A small-molecule ligand and the protein it binds are described below.
Small molecule (SMILES): CC(=O)N[C@H]1[C@H](O[C@H]2[C@H](O)[C@@H](NC(C)=O)CO[C@@H]2CO)O[C@H](CO)[C@@H](O)[C@@H]1O

Sequence of chain 1.A:
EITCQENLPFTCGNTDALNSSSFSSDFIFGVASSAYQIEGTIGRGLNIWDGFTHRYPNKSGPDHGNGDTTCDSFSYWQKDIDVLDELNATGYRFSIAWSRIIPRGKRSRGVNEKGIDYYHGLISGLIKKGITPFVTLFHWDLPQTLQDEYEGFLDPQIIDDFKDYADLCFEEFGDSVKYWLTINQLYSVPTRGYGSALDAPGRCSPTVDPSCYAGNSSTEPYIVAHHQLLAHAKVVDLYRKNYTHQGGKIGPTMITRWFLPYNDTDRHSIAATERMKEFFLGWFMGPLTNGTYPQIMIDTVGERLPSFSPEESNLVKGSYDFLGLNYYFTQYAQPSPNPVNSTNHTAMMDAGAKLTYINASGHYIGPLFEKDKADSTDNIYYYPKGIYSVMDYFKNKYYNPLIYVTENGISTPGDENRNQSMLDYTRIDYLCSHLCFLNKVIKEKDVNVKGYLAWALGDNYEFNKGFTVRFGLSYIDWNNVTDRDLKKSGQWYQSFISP

Binding-site contacts:
Ligand atom C8 contacts residue PRO208 of chain 1.A at 4.4 Å (hydrophobic).
Ligand atom C5 contacts residue ASN218 of chain 1.A at 3.7 Å.
Ligand atom C6 contacts residue THR221 of chain 1.A at 3.9 Å.
Ligand atom C8 contacts residue ASN218 of chain 1.A at 4.5 Å.
Ligand atom C8 contacts residue ARG306 of chain 1.A at 4.0 Å.
Ligand atom N2 contacts residue ASN218 of chain 1.A at 2.9 Å (h-bond).
Ligand atom C8 contacts residue GLU305 of chain 1.A at 3.8 Å.
Ligand atom C1 contacts residue THR221 of chain 1.A at 3.9 Å.
Ligand atom C4 contacts residue ASN218 of chain 1.A at 4.3 Å.
Ligand atom C7 contacts residue SER207 of chain 1.A at 4.4 Å.
Ligand atom C8 contacts residue THR345 of chain 1.A at 3.9 Å.
Ligand atom C1 contacts residue ASN218 of chain 1.A at 1.8 Å.
Ligand atom C5 contacts residue THR221 of chain 1.A at 3.8 Å.
Ligand atom O5 contacts residue THR221 of chain 1.A at 3.5 Å.
Ligand atom O7 contacts residue ASN218 of chain 1.A at 3.4 Å (h-bond).
Ligand atom C3 contacts residue ASN218 of chain 1.A at 3.8 Å.
Ligand atom C8 contacts residue SER207 of chain 1.A at 3.6 Å.
Ligand atom C2 contacts residue ASN218 of chain 1.A at 2.6 Å.
Ligand atom C7 contacts residue ASN218 of chain 1.A at 3.3 Å.
Ligand atom O5 contacts residue ASN218 of chain 1.A at 2.4 Å (h-bond).